Sequence of chain 6.A:
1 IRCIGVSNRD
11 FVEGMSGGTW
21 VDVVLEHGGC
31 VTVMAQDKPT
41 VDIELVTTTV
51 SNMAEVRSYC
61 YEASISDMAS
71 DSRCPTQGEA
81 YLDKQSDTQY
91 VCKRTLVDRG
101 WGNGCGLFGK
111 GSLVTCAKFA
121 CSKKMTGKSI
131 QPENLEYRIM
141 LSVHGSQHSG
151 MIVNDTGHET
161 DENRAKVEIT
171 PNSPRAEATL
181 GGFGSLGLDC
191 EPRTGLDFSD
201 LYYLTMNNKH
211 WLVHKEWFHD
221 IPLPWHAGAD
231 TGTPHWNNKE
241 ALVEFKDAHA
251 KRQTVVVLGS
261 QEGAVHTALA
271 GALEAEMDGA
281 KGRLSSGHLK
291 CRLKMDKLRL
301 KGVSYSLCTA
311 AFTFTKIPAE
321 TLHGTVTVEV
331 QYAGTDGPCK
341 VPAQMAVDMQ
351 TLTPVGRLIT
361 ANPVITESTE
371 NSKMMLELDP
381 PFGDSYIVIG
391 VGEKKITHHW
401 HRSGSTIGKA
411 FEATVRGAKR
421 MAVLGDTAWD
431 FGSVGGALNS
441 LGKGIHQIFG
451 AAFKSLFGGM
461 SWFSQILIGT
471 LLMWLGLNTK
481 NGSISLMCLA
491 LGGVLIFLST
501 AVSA

A protein and the small-molecule ligand that binds it are described below.
Small molecule (SMILES): CC(=O)N[C@@H]1[C@@H](O)[C@H](O)[C@@H](CO)O[C@H]1O

Binding-site contacts:
Ligand atom N2 contacts residue ASN154 of chain 6.A at 3.0 Å (h-bond).
Ligand atom C6 contacts residue THR160 of chain 6.A at 3.7 Å.
Ligand atom C4 contacts residue THR160 of chain 6.A at 3.6 Å.
Ligand atom O5 contacts residue ASN154 of chain 6.A at 2.4 Å (h-bond).
Ligand atom C6 contacts residue HIS158 of chain 6.A at 4.0 Å.
Ligand atom C8 contacts residue ILE152 of chain 6.A at 4.3 Å (hydrophobic).
Ligand atom C1 contacts residue THR160 of chain 6.A at 3.0 Å.
Ligand atom C2 contacts residue THR160 of chain 6.A at 2.7 Å.
Ligand atom C2 contacts residue ASN154 of chain 6.A at 2.5 Å.
Ligand atom O5 contacts residue HIS158 of chain 6.A at 3.8 Å.
Ligand atom C4 contacts residue ASN154 of chain 6.A at 4.3 Å.
Ligand atom C5 contacts residue THR160 of chain 6.A at 3.7 Å.
Ligand atom O3 contacts residue THR160 of chain 6.A at 4.3 Å.
Ligand atom O7 contacts residue ASN154 of chain 6.A at 2.7 Å (h-bond).
Ligand atom C3 contacts residue ASN154 of chain 6.A at 3.9 Å.
Ligand atom C8 contacts residue VAL153 of chain 6.A at 4.4 Å (hydrophobic).
Ligand atom O5 contacts residue THR160 of chain 6.A at 3.2 Å.
Ligand atom C5 contacts residue ASN154 of chain 6.A at 3.8 Å.
Ligand atom C7 contacts residue ASN154 of chain 6.A at 3.0 Å.
Ligand atom O7 contacts residue ASP161 of chain 6.A at 3.7 Å.
Ligand atom C8 contacts residue ASN154 of chain 6.A at 4.1 Å.
Ligand atom C1 contacts residue ASN154 of chain 6.A at 1.6 Å.
Ligand atom C7 contacts residue THR160 of chain 6.A at 3.4 Å.
Ligand atom N2 contacts residue THR160 of chain 6.A at 3.5 Å.
Ligand atom O6 contacts residue HIS158 of chain 6.A at 3.4 Å (h-bond).
Ligand atom C3 contacts residue THR160 of chain 6.A at 3.9 Å.
Ligand atom O7 contacts residue THR160 of chain 6.A at 2.5 Å.